Sequence of chain 1.B:
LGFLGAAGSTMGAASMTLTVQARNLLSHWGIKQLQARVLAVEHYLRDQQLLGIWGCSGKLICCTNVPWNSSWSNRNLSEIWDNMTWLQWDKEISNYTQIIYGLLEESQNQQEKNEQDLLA

Binding-site contacts:
Ligand atom O5 contacts residue ASN100 of chain 1.B at 2.3 Å (h-bond).
Ligand atom C8 contacts residue ASN100 of chain 1.B at 4.1 Å.
Ligand atom N2 contacts residue ASN100 of chain 1.B at 2.9 Å (h-bond).
Ligand atom O3 contacts residue ILE130 of chain 1.B at 3.5 Å.
Ligand atom C4 contacts residue ILE130 of chain 1.B at 3.8 Å (hydrophobic).
Ligand atom C1 contacts residue SER102 of chain 1.B at 3.9 Å.
Ligand atom O5 contacts residue SER102 of chain 1.B at 3.5 Å (h-bond).
Ligand atom C6 contacts residue SER102 of chain 1.B at 3.5 Å.
Ligand atom C6 contacts residue TYR127 of chain 1.B at 3.5 Å (hydrophobic).
Ligand atom C3 contacts residue ASN100 of chain 1.B at 3.8 Å.
Ligand atom C5 contacts residue SER102 of chain 1.B at 3.7 Å.
Ligand atom C1 contacts residue ASN100 of chain 1.B at 1.4 Å.
Ligand atom O4 contacts residue ILE130 of chain 1.B at 4.1 Å.
Ligand atom C5 contacts residue ASN100 of chain 1.B at 3.6 Å.
Ligand atom C2 contacts residue ASN100 of chain 1.B at 2.5 Å.
Ligand atom C5 contacts residue SER102 of chain 1.B at 4.4 Å.
Ligand atom C7 contacts residue ASN100 of chain 1.B at 3.9 Å.
Ligand atom O5 contacts residue SER102 of chain 1.B at 4.4 Å.
Ligand atom C3 contacts residue ILE130 of chain 1.B at 4.0 Å (hydrophobic).
Ligand atom C4 contacts residue ASN100 of chain 1.B at 4.2 Å.

This small molecule binds to this protein.
Small molecule (SMILES): CC(=O)N[C@H]1CO[C@H](CO[C@@H]2O[C@@H](C)[C@@H](O)[C@@H](O)[C@@H]2O)[C@@H](O)[C@@H]1O